Sequence of chain 1.B:
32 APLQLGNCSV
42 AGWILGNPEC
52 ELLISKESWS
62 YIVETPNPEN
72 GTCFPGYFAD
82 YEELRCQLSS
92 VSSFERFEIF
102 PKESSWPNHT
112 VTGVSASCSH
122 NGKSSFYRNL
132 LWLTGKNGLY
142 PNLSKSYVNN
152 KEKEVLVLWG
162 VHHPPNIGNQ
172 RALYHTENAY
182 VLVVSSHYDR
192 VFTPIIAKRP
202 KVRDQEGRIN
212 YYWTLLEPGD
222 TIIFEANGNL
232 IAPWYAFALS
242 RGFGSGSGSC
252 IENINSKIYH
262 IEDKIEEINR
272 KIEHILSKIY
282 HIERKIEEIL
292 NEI

This protein binds this small molecule.
Small molecule (SMILES): CC(=O)N[C@@H]1[C@@H](O)[C@H](O)[C@@H](CO)O[C@H]1O

Binding-site contacts:
Ligand atom O5 contacts residue ASN38 of chain 1.B at 2.4 Å (h-bond).
Ligand atom C5 contacts residue ASN38 of chain 1.B at 3.8 Å.
Ligand atom C3 contacts residue ASN38 of chain 1.B at 3.9 Å.
Ligand atom C2 contacts residue ASN38 of chain 1.B at 2.5 Å.
Ligand atom N2 contacts residue ASN38 of chain 1.B at 2.9 Å (h-bond).
Ligand atom C7 contacts residue ASN38 of chain 1.B at 3.3 Å.
Ligand atom C8 contacts residue ASN38 of chain 1.B at 4.0 Å.
Ligand atom C1 contacts residue ASN38 of chain 1.B at 1.5 Å.
Ligand atom C4 contacts residue ASN38 of chain 1.B at 4.3 Å.
Ligand atom O7 contacts residue ASN38 of chain 1.B at 3.3 Å (h-bond).